Sequence of chain 2.B:
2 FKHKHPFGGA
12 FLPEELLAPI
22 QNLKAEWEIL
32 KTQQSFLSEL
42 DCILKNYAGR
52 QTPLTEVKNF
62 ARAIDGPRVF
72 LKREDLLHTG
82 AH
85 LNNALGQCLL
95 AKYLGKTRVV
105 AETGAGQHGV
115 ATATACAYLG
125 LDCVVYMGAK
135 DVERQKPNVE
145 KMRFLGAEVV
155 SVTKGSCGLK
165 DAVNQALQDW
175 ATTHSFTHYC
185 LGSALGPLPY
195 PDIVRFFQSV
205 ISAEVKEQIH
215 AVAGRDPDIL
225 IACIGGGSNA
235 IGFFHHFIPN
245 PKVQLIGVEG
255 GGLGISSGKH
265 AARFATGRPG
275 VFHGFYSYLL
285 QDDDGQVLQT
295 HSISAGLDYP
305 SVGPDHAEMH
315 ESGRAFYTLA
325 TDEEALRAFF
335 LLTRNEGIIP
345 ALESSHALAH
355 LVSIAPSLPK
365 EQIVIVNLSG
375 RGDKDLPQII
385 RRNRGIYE

Binding-site contacts:
Ligand atom C4 contacts residue ARG102 of chain 2.B at 3.9 Å.
Ligand atom O2 contacts residue ASP173 of chain 2.B at 4.1 Å.
Ligand atom O6 contacts residue VAL154 of chain 2.B at 3.7 Å.
Ligand atom C6 contacts residue GLU152 of chain 2.B at 3.7 Å.
Ligand atom C3 contacts residue ARG102 of chain 2.B at 3.6 Å.
Ligand atom C5 contacts residue ASP173 of chain 2.B at 4.3 Å.
Ligand atom O3 contacts residue ASP173 of chain 2.B at 3.0 Å (salt-bridge).
Ligand atom O4 contacts residue ARG102 of chain 2.B at 3.2 Å (salt-bridge).
Ligand atom O6 contacts residue LYS158 of chain 2.B at 4.0 Å.
Ligand atom O3 contacts residue THR177 of chain 2.B at 3.5 Å.
Ligand atom C5 contacts residue TYR130 of chain 2.B at 4.3 Å (hydrophobic).
Ligand atom C5 contacts residue ARG102 of chain 2.B at 4.2 Å.
Ligand atom O6 contacts residue TYR130 of chain 2.B at 4.4 Å.
Ligand atom C6 contacts residue VAL154 of chain 2.B at 3.7 Å (hydrophobic).
Ligand atom O6 contacts residue GLU152 of chain 2.B at 2.6 Å (salt-bridge).
Ligand atom C5 contacts residue GLU152 of chain 2.B at 4.4 Å.
Ligand atom C4 contacts residue GLU152 of chain 2.B at 3.8 Å.
Ligand atom O4 contacts residue VAL128 of chain 2.B at 3.7 Å.
Ligand atom C6 contacts residue TYR130 of chain 2.B at 3.6 Å (hydrophobic).
Ligand atom O4 contacts residue ASP173 of chain 2.B at 3.6 Å.
Ligand atom O4 contacts residue GLU152 of chain 2.B at 2.9 Å (salt-bridge).
Ligand atom C6 contacts residue TYR130 of chain 2.B at 3.6 Å (hydrophobic).
Ligand atom C4 contacts residue TYR130 of chain 2.B at 3.7 Å (hydrophobic).
Ligand atom C3 contacts residue ASP173 of chain 2.B at 3.9 Å.
Ligand atom O3 contacts residue THR176 of chain 2.B at 4.3 Å.
Ligand atom O6 contacts residue GLN169 of chain 2.B at 3.7 Å.
Ligand atom C5 contacts residue TYR130 of chain 2.B at 3.8 Å (hydrophobic).
Ligand atom C4 contacts residue ASP173 of chain 2.B at 3.8 Å.
Ligand atom O4 contacts residue GLN172 of chain 2.B at 4.0 Å.
Ligand atom O4 contacts residue TYR130 of chain 2.B at 4.2 Å.
Ligand atom O3 contacts residue ARG102 of chain 2.B at 4.1 Å.

The small molecule below binds the protein below.
Small molecule (SMILES): OC[C@H]1O[C@@](CO)(O[C@H]2O[C@H](CO)[C@@H](O)[C@H](O)[C@H]2O)[C@@H](O)[C@@H]1O